Sequence of chain 1.A:
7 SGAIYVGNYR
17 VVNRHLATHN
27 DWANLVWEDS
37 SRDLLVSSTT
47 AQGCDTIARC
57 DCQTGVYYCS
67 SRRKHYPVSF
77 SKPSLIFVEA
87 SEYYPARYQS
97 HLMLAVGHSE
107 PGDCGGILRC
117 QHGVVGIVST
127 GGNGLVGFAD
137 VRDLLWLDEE

Binding-site contacts:
Ligand atom C8 contacts residue PRO79 of chain 1.A at 3.8 Å (hydrophobic).
Ligand atom C7 contacts residue HIS97 of chain 1.A at 3.6 Å.
Ligand atom N1 contacts residue SER96 of chain 1.A at 3.9 Å.
Ligand atom N1 contacts residue HIS97 of chain 1.A at 2.9 Å (h-bond).
Ligand atom C4 contacts residue HIS97 of chain 1.A at 3.8 Å.
Ligand atom O1 contacts residue HIS97 of chain 1.A at 3.3 Å (h-bond).
Ligand atom N1 contacts residue PRO79 of chain 1.A at 4.4 Å.
Ligand atom C6 contacts residue SER96 of chain 1.A at 3.7 Å.
Ligand atom N1 contacts residue LEU81 of chain 1.A at 3.8 Å.
Ligand atom C10 contacts residue PRO79 of chain 1.A at 4.4 Å (hydrophobic).
Ligand atom C10 contacts residue SER80 of chain 1.A at 4.1 Å.
Ligand atom O1 contacts residue PRO79 of chain 1.A at 3.7 Å.
Ligand atom C6 contacts residue LEU81 of chain 1.A at 4.0 Å (hydrophobic).
Ligand atom C7 contacts residue PRO79 of chain 1.A at 4.0 Å (hydrophobic).
Ligand atom C7 contacts residue SER80 of chain 1.A at 4.4 Å.
Ligand atom C5 contacts residue LEU81 of chain 1.A at 4.4 Å (hydrophobic).
Ligand atom C3 contacts residue HIS97 of chain 1.A at 3.9 Å.
Ligand atom C8 contacts residue HIS97 of chain 1.A at 3.8 Å.
Ligand atom O1 contacts residue SER80 of chain 1.A at 3.7 Å.
Ligand atom N1 contacts residue SER80 of chain 1.A at 3.4 Å.
Ligand atom C5 contacts residue HIS97 of chain 1.A at 3.9 Å.
Ligand atom C5 contacts residue SER96 of chain 1.A at 4.2 Å.
Ligand atom C5 contacts residue SER80 of chain 1.A at 4.2 Å.
Ligand atom C6 contacts residue HIS97 of chain 1.A at 4.5 Å.

A protein and the small-molecule ligand that binds it are described below.
Small molecule (SMILES): Cc1noc(C)c1C[C@@H](C)C(=O)N(C)C